The small molecule below binds the protein below.
Small molecule (SMILES): CC(=O)N[C@@H]1[C@@H](O)[C@H](O)[C@@H](CO)O[C@H]1O

Sequence of chain 1.F:
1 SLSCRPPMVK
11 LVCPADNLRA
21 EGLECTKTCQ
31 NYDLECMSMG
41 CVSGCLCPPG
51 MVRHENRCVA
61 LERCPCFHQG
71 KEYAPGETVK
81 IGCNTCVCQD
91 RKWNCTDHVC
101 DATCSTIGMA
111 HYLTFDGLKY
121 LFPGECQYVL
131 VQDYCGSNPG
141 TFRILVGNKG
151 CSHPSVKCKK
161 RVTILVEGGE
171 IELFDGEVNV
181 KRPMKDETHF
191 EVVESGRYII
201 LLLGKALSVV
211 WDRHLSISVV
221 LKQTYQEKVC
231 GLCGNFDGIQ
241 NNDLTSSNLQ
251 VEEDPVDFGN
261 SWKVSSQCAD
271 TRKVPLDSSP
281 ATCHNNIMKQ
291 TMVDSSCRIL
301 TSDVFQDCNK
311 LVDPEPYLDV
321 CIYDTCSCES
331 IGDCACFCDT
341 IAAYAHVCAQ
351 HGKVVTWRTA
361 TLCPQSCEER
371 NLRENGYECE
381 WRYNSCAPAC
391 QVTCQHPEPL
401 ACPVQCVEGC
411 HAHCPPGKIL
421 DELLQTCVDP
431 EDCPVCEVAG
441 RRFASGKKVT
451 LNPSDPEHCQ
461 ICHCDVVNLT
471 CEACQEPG

Binding-site contacts:
Ligand atom O7 contacts residue ASN94 of chain 1.F at 3.0 Å (h-bond).
Ligand atom C1 contacts residue ASN94 of chain 1.F at 1.5 Å.
Ligand atom N2 contacts residue ASN94 of chain 1.F at 2.9 Å (h-bond).
Ligand atom C2 contacts residue ASN94 of chain 1.F at 2.4 Å.
Ligand atom C3 contacts residue ASN94 of chain 1.F at 3.8 Å.
Ligand atom O5 contacts residue GLN89 of chain 1.F at 4.5 Å.
Ligand atom C2 contacts residue GLN89 of chain 1.F at 3.6 Å.
Ligand atom C3 contacts residue GLN89 of chain 1.F at 4.3 Å.
Ligand atom O7 contacts residue GLN89 of chain 1.F at 3.2 Å (h-bond).
Ligand atom N2 contacts residue GLN89 of chain 1.F at 4.2 Å.
Ligand atom C7 contacts residue ASN94 of chain 1.F at 3.1 Å.
Ligand atom C5 contacts residue ASN94 of chain 1.F at 3.6 Å.
Ligand atom C1 contacts residue GLN89 of chain 1.F at 4.3 Å.
Ligand atom C4 contacts residue ASN94 of chain 1.F at 4.2 Å.
Ligand atom O5 contacts residue ASN94 of chain 1.F at 2.4 Å (h-bond).
Ligand atom O3 contacts residue GLN89 of chain 1.F at 4.2 Å.
Ligand atom C8 contacts residue ASN94 of chain 1.F at 4.2 Å.
Ligand atom C7 contacts residue GLN89 of chain 1.F at 4.1 Å.